This protein binds this small molecule.
Small molecule (SMILES): CC(=O)N[C@H]1[C@H](O[C@H]2[C@H](O)[C@@H](NC(C)=O)CO[C@@H]2CO)O[C@H](CO)[C@@H](O)[C@@H]1O

Binding-site contacts:
Ligand atom N2 contacts residue ASN304 of chain 1.B at 2.9 Å (h-bond).
Ligand atom C4 contacts residue ASN304 of chain 1.B at 4.2 Å.
Ligand atom C3 contacts residue ASN304 of chain 1.B at 3.8 Å.
Ligand atom C2 contacts residue ASN304 of chain 1.B at 2.5 Å.
Ligand atom C8 contacts residue ASN304 of chain 1.B at 4.4 Å.
Ligand atom O7 contacts residue ASN304 of chain 1.B at 3.0 Å (h-bond).
Ligand atom C8 contacts residue VAL298 of chain 1.B at 4.1 Å (hydrophobic).
Ligand atom O5 contacts residue ASN304 of chain 1.B at 2.4 Å (h-bond).
Ligand atom N2 contacts residue VAL298 of chain 1.B at 4.3 Å.
Ligand atom C5 contacts residue ASN304 of chain 1.B at 3.7 Å.
Ligand atom C1 contacts residue ASN304 of chain 1.B at 1.4 Å.
Ligand atom C7 contacts residue ASN304 of chain 1.B at 3.2 Å.

Sequence of chain 1.B:
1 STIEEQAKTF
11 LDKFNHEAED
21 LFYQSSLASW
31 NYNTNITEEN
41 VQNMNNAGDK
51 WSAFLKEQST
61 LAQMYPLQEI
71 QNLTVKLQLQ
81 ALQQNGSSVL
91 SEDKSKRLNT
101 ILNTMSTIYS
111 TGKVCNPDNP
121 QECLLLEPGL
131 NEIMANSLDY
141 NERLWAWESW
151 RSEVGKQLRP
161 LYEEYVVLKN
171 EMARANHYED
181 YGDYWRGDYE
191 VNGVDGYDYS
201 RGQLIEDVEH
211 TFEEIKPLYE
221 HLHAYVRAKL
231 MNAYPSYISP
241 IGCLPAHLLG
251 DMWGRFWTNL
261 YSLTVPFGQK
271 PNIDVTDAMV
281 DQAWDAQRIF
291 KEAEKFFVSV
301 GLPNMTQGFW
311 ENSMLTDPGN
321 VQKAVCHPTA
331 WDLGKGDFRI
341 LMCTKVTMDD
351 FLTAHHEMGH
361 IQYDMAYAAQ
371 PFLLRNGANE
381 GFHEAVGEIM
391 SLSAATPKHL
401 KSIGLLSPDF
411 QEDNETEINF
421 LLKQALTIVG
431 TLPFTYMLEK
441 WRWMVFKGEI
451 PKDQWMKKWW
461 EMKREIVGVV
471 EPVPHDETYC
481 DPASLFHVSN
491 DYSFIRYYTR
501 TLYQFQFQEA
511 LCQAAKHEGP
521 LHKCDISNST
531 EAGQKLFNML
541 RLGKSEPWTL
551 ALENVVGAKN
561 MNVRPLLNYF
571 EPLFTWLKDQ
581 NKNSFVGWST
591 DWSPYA